Binding-site contacts:
Ligand atom C1 contacts residue TYR44 of chain 2.A at 4.1 Å (hydrophobic).
Ligand atom O6 contacts residue TYR44 of chain 2.A at 3.8 Å.
Ligand atom N2 contacts residue ASN46 of chain 2.A at 3.0 Å (h-bond).
Ligand atom C8 contacts residue ILE47 of chain 2.A at 3.9 Å (hydrophobic).
Ligand atom C6 contacts residue TYR44 of chain 2.A at 4.4 Å (hydrophobic).
Ligand atom C8 contacts residue ASN46 of chain 2.A at 4.4 Å.
Ligand atom O7 contacts residue ASN46 of chain 2.A at 2.9 Å (h-bond).
Ligand atom O5 contacts residue TYR44 of chain 2.A at 3.7 Å.
Ligand atom C7 contacts residue ASN46 of chain 2.A at 3.2 Å.
Ligand atom C3 contacts residue ASN46 of chain 2.A at 3.8 Å.
Ligand atom C4 contacts residue ASN46 of chain 2.A at 4.2 Å.
Ligand atom C2 contacts residue ASN46 of chain 2.A at 2.5 Å.
Ligand atom C1 contacts residue ASN46 of chain 2.A at 1.5 Å.
Ligand atom C5 contacts residue ASN46 of chain 2.A at 3.7 Å.
Ligand atom O5 contacts residue ASN46 of chain 2.A at 2.4 Å (h-bond).
Ligand atom C5 contacts residue TYR44 of chain 2.A at 4.0 Å (hydrophobic).

This protein binds this small molecule.
Small molecule (SMILES): CC(=O)N[C@@H]1[C@@H](O)[C@H](O)[C@@H](CO)O[C@H]1O

Sequence of chain 2.A:
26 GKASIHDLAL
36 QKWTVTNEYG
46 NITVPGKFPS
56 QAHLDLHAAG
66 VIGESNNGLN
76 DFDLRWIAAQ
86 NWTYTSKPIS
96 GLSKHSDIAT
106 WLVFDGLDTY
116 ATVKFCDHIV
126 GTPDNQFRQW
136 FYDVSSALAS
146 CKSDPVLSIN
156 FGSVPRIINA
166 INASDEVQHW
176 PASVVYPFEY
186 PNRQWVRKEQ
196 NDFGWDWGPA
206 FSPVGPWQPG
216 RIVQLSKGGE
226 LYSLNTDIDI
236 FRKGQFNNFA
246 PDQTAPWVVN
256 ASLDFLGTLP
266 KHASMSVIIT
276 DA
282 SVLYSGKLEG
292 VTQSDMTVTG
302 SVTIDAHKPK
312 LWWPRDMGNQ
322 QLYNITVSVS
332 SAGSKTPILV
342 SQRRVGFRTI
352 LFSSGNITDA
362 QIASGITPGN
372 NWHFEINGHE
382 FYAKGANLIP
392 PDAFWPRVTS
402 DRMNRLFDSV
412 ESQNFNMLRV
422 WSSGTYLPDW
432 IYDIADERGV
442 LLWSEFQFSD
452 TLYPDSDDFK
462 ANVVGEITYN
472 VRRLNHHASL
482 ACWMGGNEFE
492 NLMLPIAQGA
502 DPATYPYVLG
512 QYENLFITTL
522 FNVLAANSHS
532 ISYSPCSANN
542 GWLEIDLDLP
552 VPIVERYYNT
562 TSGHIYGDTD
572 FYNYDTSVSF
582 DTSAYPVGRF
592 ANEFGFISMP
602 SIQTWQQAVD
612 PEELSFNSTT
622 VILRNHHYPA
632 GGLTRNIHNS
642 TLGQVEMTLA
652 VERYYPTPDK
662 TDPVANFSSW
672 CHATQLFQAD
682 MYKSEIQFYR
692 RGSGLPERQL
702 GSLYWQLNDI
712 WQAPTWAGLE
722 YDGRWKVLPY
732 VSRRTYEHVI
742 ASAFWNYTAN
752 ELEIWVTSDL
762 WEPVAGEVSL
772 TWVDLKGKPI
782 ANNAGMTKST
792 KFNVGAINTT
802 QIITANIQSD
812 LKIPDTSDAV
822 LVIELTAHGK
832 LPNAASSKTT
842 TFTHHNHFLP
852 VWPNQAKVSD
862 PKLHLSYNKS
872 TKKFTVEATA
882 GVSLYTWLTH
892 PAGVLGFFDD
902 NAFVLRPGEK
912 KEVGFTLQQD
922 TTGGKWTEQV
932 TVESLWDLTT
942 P